A protein and the small-molecule ligand that binds it are described below.
Small molecule (SMILES): CCCCCCCCCCCCCC(=O)OC[C@@H](CO[P](=O)(O)OC[C@@H](N)C(=O)O)OC(=O)CCCCC

Sequence of chain 1.A:
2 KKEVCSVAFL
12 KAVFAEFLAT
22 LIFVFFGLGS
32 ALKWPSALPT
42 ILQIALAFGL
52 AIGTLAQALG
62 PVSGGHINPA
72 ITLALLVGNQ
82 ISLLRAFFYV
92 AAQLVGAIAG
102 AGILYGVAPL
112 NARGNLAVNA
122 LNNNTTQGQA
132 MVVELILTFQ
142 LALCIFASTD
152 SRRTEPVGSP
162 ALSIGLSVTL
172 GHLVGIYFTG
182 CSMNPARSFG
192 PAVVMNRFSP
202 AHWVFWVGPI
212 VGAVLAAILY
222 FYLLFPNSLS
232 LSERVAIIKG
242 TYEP

Binding-site contacts:
Ligand atom O contacts residue VAL158 of chain 1.D at 2.7 Å (h-bond).
Ligand atom C6 contacts residue SER160 of chain 1.B at 3.6 Å.
Ligand atom O51 contacts residue SER160 of chain 1.C at 3.1 Å (h-bond).
Ligand atom O12 contacts residue VAL158 of chain 1.A at 3.6 Å.
Ligand atom C10 contacts residue LEU163 of chain 1.A at 3.9 Å (hydrophobic).
Ligand atom O51 contacts residue SER160 of chain 1.A at 3.1 Å.
Ligand atom C9 contacts residue LEU163 of chain 1.B at 3.8 Å (hydrophobic).
Ligand atom O contacts residue PRO157 of chain 1.D at 3.5 Å.
Ligand atom O12 contacts residue GLY159 of chain 1.A at 2.9 Å (h-bond).
Ligand atom C5 contacts residue SER160 of chain 1.C at 4.0 Å.
Ligand atom C6 contacts residue SER160 of chain 1.D at 3.7 Å.
Ligand atom C contacts residue VAL158 of chain 1.D at 4.0 Å (hydrophobic).
Ligand atom O11 contacts residue GLY159 of chain 1.D at 3.7 Å.
Ligand atom C2 contacts residue GLY159 of chain 1.B at 4.0 Å.
Ligand atom C8 contacts residue LEU163 of chain 1.B at 3.9 Å (hydrophobic).
Ligand atom O11 contacts residue GLY159 of chain 1.A at 3.5 Å.
Ligand atom C8 contacts residue LEU163 of chain 1.A at 4.0 Å (hydrophobic).
Ligand atom O52 contacts residue SER160 of chain 1.D at 3.8 Å.
Ligand atom O52 contacts residue GLY159 of chain 1.B at 3.7 Å.
Ligand atom O52 contacts residue GLY159 of chain 1.A at 4.0 Å.
Ligand atom O52 contacts residue SER160 of chain 1.B at 4.0 Å.
Ligand atom C3 contacts residue GLY159 of chain 1.B at 3.9 Å.
Ligand atom O51 contacts residue GLY159 of chain 1.A at 3.7 Å.
Ligand atom O12 contacts residue GLY159 of chain 1.D at 3.4 Å (h-bond).
Ligand atom O12 contacts residue PRO157 of chain 1.A at 3.8 Å.
Ligand atom O51 contacts residue GLY159 of chain 1.C at 3.2 Å.
Ligand atom C7 contacts residue SER160 of chain 1.C at 3.8 Å.
Ligand atom C5 contacts residue GLY159 of chain 1.A at 4.0 Å.
Ligand atom C10 contacts residue LEU163 of chain 1.D at 3.7 Å (hydrophobic).
Ligand atom C4 contacts residue GLY159 of chain 1.B at 3.8 Å.
Ligand atom C1 contacts residue GLY159 of chain 1.A at 3.7 Å.
Ligand atom O52 contacts residue GLY159 of chain 1.D at 3.5 Å.
Ligand atom C3 contacts residue GLY159 of chain 1.D at 3.8 Å.
Ligand atom C5 contacts residue SER160 of chain 1.A at 4.0 Å.
Ligand atom C1 contacts residue GLY159 of chain 1.D at 3.1 Å.
Ligand atom C4 contacts residue GLY159 of chain 1.A at 3.8 Å.
Ligand atom C4 contacts residue GLY159 of chain 1.C at 3.6 Å.
Ligand atom C8 contacts residue LEU163 of chain 1.D at 3.7 Å (hydrophobic).
Ligand atom C9 contacts residue LEU163 of chain 1.A at 3.8 Å (hydrophobic).
Ligand atom C9 contacts residue LEU163 of chain 1.C at 3.6 Å (hydrophobic).

Sequence of chain 1.D:
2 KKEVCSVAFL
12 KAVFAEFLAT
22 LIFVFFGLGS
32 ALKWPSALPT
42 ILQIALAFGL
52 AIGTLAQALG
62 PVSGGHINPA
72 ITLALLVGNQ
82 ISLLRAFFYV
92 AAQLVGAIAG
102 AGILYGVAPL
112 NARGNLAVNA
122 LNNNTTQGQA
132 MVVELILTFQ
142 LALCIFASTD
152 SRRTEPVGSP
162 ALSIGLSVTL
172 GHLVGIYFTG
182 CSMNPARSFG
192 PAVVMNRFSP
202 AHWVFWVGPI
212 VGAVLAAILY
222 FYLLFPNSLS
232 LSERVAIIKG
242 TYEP

Sequence of chain 1.B:
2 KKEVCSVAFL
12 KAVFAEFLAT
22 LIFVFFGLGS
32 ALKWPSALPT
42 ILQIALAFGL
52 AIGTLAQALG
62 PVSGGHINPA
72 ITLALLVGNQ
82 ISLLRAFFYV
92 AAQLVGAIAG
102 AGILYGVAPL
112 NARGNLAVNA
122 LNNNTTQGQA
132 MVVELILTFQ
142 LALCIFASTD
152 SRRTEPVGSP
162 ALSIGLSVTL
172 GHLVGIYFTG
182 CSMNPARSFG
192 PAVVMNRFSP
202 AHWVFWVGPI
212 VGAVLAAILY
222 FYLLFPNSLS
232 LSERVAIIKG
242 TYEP

Sequence of chain 1.C:
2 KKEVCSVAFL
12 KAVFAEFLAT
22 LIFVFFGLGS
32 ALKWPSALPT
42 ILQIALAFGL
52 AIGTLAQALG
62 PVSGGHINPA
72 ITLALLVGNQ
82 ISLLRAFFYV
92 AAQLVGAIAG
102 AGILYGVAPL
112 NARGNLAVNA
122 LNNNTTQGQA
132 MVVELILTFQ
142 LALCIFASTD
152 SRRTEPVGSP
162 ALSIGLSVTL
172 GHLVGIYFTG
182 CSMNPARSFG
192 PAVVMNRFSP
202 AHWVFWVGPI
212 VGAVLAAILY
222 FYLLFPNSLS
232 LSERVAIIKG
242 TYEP